Binding-site contacts:
Ligand atom N3 contacts residue GLU190 of chain 2.A at 3.1 Å (salt-bridge).
Ligand atom C13 contacts residue TYR16 of chain 2.A at 3.4 Å (hydrophobic).
Ligand atom O24 contacts residue THR142 of chain 2.A at 2.9 Å (h-bond).
Ligand atom C4 contacts residue GLU190 of chain 2.A at 3.3 Å.
Ligand atom O14 contacts residue SER193 of chain 2.A at 3.6 Å.
Ligand atom O11 contacts residue THR90 of chain 2.A at 2.7 Å (h-bond).
Ligand atom O15 contacts residue SER141 of chain 2.A at 3.3 Å (h-bond).
Ligand atom N9 contacts residue GLU190 of chain 2.A at 3.3 Å (salt-bridge).
Ligand atom O11 contacts residue LEU89 of chain 2.A at 3.5 Å.
Ligand atom O12 contacts residue ARG95 of chain 2.A at 3.0 Å (salt-bridge).
Ligand atom O12 contacts residue TYR61 of chain 2.A at 3.6 Å.
Ligand atom C22 contacts residue SER141 of chain 2.A at 3.4 Å.
Ligand atom N9 contacts residue PRO88 of chain 2.A at 3.1 Å (h-bond).
Ligand atom O23 contacts residue THR142 of chain 2.A at 2.6 Å (h-bond).
Ligand atom C13 contacts residue PRO88 of chain 2.A at 3.5 Å (hydrophobic).
Ligand atom C1 contacts residue TYR216 of chain 2.A at 3.4 Å (hydrophobic).
Ligand atom O15 contacts residue GLU190 of chain 2.A at 3.2 Å (salt-bridge).
Ligand atom C2 contacts residue GLU190 of chain 2.A at 3.3 Å.
Ligand atom O11 contacts residue ARG95 of chain 2.A at 2.7 Å (salt-bridge).
Ligand atom O23 contacts residue SER141 of chain 2.A at 3.4 Å (h-bond).
Ligand atom N9 contacts residue THR90 of chain 2.A at 2.8 Å (h-bond).
Ligand atom C6 contacts residue PRO88 of chain 2.A at 3.5 Å (hydrophobic).
Ligand atom C22 contacts residue THR142 of chain 2.A at 3.1 Å.
Ligand atom S20 contacts residue VAL137 of chain 2.A at 3.4 Å.
Ligand atom N5 contacts residue GLU190 of chain 2.A at 3.6 Å (salt-bridge).
Ligand atom O23 contacts residue MET189 of chain 2.A at 3.4 Å.
Ligand atom C6 contacts residue GLU190 of chain 2.A at 3.7 Å.
Ligand atom O11 contacts residue PRO88 of chain 2.A at 3.7 Å.
Ligand atom O23 contacts residue GLU190 of chain 2.A at 3.1 Å (salt-bridge).
Ligand atom BR25 contacts residue GLU13 of chain 2.A at 3.4 Å.
Ligand atom C8 contacts residue GLU190 of chain 2.A at 3.7 Å.
Ligand atom C13 contacts residue TYR216 of chain 2.A at 3.3 Å (hydrophobic).
Ligand atom N9 contacts residue TYR216 of chain 2.A at 3.4 Å.
Ligand atom C10 contacts residue ARG95 of chain 2.A at 3.5 Å.
Ligand atom C16 contacts residue GLU190 of chain 2.A at 3.5 Å.
Ligand atom C1 contacts residue GLU190 of chain 2.A at 3.6 Å.
Ligand atom C7 contacts residue TYR61 of chain 2.A at 3.6 Å (hydrophobic).
Ligand atom C8 contacts residue THR90 of chain 2.A at 3.7 Å.
Ligand atom C6 contacts residue TYR61 of chain 2.A at 3.4 Å (hydrophobic).
Ligand atom O24 contacts residue SER141 of chain 2.A at 3.5 Å (h-bond).

A small-molecule ligand and the protein it binds are described below.
Small molecule (SMILES): Cc1cn(C[C@H](N)C(=O)O)c(=O)n(Cc2c(C(=O)O)sc(Br)c2Br)c1=O

Sequence of chain 2.A:
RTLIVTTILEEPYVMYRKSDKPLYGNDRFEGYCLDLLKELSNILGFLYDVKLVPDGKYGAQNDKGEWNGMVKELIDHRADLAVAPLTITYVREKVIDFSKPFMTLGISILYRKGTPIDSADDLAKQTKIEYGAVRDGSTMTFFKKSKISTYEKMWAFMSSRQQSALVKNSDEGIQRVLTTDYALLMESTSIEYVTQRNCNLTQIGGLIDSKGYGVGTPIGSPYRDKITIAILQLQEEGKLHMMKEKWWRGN